Binding-site contacts:
Ligand atom O contacts residue ARG29 of chain 1.A at 2.6 Å (salt-bridge).
Ligand atom CD1 contacts residue THR23 of chain 1.A at 4.5 Å.
Ligand atom CE3 contacts residue ARG29 of chain 1.A at 3.4 Å.
Ligand atom CD2 contacts residue THR23 of chain 1.A at 4.0 Å.
Ligand atom NE1 contacts residue ARG24 of chain 1.A at 2.7 Å (salt-bridge).
Ligand atom CH2 contacts residue HIS49 of chain 1.A at 4.0 Å.
Ligand atom CZ2 contacts residue HIS49 of chain 1.A at 3.3 Å.
Ligand atom CH2 contacts residue THR23 of chain 1.A at 3.6 Å.
Ligand atom CE2 contacts residue HIS49 of chain 1.A at 4.4 Å.
Ligand atom CH2 contacts residue HIS31 of chain 1.A at 3.9 Å.
Ligand atom CZ2 contacts residue ARG24 of chain 1.A at 4.2 Å.
Ligand atom CE2 contacts residue THR23 of chain 1.A at 3.5 Å.
Ligand atom CZ3 contacts residue ARG29 of chain 1.A at 3.7 Å.
Ligand atom CZ2 contacts residue THR23 of chain 1.A at 3.5 Å.
Ligand atom OXT contacts residue ARG29 of chain 1.A at 3.1 Å (salt-bridge).
Ligand atom CE3 contacts residue THR23 of chain 1.A at 4.0 Å.
Ligand atom N contacts residue ASP27 of chain 1.A at 4.1 Å.
Ligand atom O contacts residue THR23 of chain 1.A at 4.4 Å.
Ligand atom CE2 contacts residue ARG24 of chain 1.A at 3.8 Å.
Ligand atom NE1 contacts residue THR23 of chain 1.A at 3.8 Å.
Ligand atom CZ3 contacts residue HIS31 of chain 1.A at 4.0 Å.
Ligand atom CD1 contacts residue ARG24 of chain 1.A at 3.3 Å.
Ligand atom CZ3 contacts residue THR23 of chain 1.A at 3.8 Å.
Ligand atom C contacts residue ARG29 of chain 1.A at 3.4 Å.

This protein binds this small molecule.
Small molecule (SMILES): N[C@@H](Cc1c[nH]c2ccccc12)C(=O)O

Sequence of chain 1.A:
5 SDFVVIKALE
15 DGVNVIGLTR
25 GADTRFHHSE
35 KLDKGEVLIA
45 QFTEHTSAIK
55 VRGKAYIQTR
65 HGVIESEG